Sequence of chain 1.C:
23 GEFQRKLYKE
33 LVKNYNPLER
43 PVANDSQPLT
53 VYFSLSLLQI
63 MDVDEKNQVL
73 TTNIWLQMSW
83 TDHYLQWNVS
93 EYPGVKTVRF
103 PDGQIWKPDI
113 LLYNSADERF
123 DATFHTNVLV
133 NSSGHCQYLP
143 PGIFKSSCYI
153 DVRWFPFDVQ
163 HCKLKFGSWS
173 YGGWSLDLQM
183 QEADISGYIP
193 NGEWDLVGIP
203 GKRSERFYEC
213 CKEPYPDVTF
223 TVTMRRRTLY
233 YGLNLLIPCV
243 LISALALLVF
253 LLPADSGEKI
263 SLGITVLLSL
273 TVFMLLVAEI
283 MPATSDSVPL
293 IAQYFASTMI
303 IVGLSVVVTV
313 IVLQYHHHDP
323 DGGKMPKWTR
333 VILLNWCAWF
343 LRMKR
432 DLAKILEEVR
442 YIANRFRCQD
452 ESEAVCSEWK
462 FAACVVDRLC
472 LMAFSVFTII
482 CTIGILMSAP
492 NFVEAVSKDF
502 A

Binding-site contacts:
Ligand atom C04 contacts residue PHE275 of chain 1.D at 3.8 Å (hydrophobic).
Ligand atom N12 contacts residue ALA298 of chain 1.C at 3.5 Å.
Ligand atom O06 contacts residue PRO240 of chain 1.D at 3.1 Å.
Ligand atom N18 contacts residue LEU235 of chain 1.D at 3.8 Å.
Ligand atom C19 contacts residue ASN236 of chain 1.D at 3.8 Å.
Ligand atom CL1 contacts residue LEU278 of chain 1.D at 4.0 Å.
Ligand atom C03 contacts residue PHE275 of chain 1.D at 4.0 Å (hydrophobic).
Ligand atom C19 contacts residue MET276 of chain 1.C at 4.0 Å (hydrophobic).
Ligand atom O17 contacts residue ALA294 of chain 1.C at 4.0 Å.
Ligand atom O06 contacts residue MET276 of chain 1.C at 3.9 Å.
Ligand atom C03 contacts residue ASN236 of chain 1.D at 3.7 Å.
Ligand atom C15 contacts residue LEU235 of chain 1.D at 3.2 Å (hydrophobic).
Ligand atom C16 contacts residue VAL290 of chain 1.C at 3.8 Å (hydrophobic).
Ligand atom O11 contacts residue ASN236 of chain 1.D at 3.6 Å.
Ligand atom O11 contacts residue LEU235 of chain 1.D at 3.2 Å (h-bond).
Ligand atom C16 contacts residue LEU235 of chain 1.D at 3.3 Å (hydrophobic).
Ligand atom C05 contacts residue PRO240 of chain 1.D at 3.4 Å (hydrophobic).
Ligand atom C20 contacts residue ASN236 of chain 1.D at 3.4 Å.
Ligand atom CL1 contacts residue ASN236 of chain 1.D at 3.7 Å.
Ligand atom C15 contacts residue ALA298 of chain 1.C at 4.0 Å (hydrophobic).
Ligand atom C05 contacts residue MET276 of chain 1.C at 4.0 Å (hydrophobic).
Ligand atom C13 contacts residue ALA298 of chain 1.C at 3.4 Å (hydrophobic).
Ligand atom C07 contacts residue ILE244 of chain 1.D at 3.9 Å (hydrophobic).
Ligand atom C10 contacts residue LEU235 of chain 1.D at 3.8 Å (hydrophobic).
Ligand atom O17 contacts residue VAL290 of chain 1.C at 3.6 Å.
Ligand atom C13 contacts residue ALA294 of chain 1.C at 3.9 Å (hydrophobic).
Ligand atom N09 contacts residue MET276 of chain 1.C at 3.4 Å.
Ligand atom C14 contacts residue LEU235 of chain 1.D at 3.9 Å (hydrophobic).
Ligand atom C08 contacts residue PRO240 of chain 1.D at 4.0 Å (hydrophobic).
Ligand atom O02 contacts residue LEU278 of chain 1.D at 4.0 Å.
Ligand atom C07 contacts residue MET301 of chain 1.C at 4.0 Å (hydrophobic).
Ligand atom C01 contacts residue LEU277 of chain 1.C at 3.4 Å (hydrophobic).
Ligand atom C01 contacts residue THR273 of chain 1.C at 3.5 Å.
Ligand atom C14 contacts residue ALA298 of chain 1.C at 3.0 Å (hydrophobic).
Ligand atom C04 contacts residue PRO240 of chain 1.D at 3.8 Å (hydrophobic).
Ligand atom N18 contacts residue ALA294 of chain 1.C at 3.8 Å.
Ligand atom C08 contacts residue MET276 of chain 1.C at 3.7 Å (hydrophobic).
Ligand atom O02 contacts residue PHE275 of chain 1.D at 3.6 Å.
Ligand atom C07 contacts residue MET276 of chain 1.C at 3.8 Å (hydrophobic).
Ligand atom O17 contacts residue LEU235 of chain 1.D at 2.9 Å.

A protein and the small-molecule ligand that binds it are described below.
Small molecule (SMILES): COc1cc(OC)c(NC(=O)Nc2cc(C)on2)cc1Cl

Sequence of chain 1.D:
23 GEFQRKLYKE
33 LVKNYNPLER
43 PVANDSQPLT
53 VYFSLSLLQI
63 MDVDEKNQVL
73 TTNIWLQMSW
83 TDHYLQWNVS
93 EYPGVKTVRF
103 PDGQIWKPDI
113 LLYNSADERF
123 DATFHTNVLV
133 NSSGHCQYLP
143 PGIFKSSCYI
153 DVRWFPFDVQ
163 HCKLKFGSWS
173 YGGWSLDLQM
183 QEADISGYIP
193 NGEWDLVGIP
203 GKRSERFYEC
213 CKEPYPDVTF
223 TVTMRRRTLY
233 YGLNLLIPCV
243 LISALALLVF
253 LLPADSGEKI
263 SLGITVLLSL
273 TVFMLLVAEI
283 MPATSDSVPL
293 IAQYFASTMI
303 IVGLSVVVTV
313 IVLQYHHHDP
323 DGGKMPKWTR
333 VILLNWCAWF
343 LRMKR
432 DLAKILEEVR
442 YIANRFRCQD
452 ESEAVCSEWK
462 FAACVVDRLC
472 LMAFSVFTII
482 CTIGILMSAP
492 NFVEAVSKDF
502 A